Sequence of chain 3.A:
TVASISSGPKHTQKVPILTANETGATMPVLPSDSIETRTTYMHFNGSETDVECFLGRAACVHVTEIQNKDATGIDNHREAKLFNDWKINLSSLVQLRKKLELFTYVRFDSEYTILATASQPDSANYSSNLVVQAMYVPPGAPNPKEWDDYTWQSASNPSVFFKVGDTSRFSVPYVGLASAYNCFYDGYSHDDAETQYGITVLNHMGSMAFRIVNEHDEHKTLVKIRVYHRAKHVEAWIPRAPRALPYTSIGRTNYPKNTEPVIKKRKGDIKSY

This small molecule binds to this protein.
Small molecule (SMILES): COc1ccc(N2CCN(c3cccc(C)c3)CC2)nn1

Binding-site contacts:
Ligand atom C18 contacts residue TYR152 of chain 3.A at 3.8 Å (hydrophobic).
Ligand atom C13 contacts residue TYR128 of chain 3.A at 3.0 Å (hydrophobic).
Ligand atom C11 contacts residue ILE104 of chain 3.A at 3.5 Å (hydrophobic).
Ligand atom N5 contacts residue ASN219 of chain 3.A at 4.1 Å.
Ligand atom C10 contacts residue TYR128 of chain 3.A at 3.6 Å (hydrophobic).
Ligand atom N9 contacts residue TYR128 of chain 3.A at 4.1 Å.
Ligand atom C10 contacts residue LEU106 of chain 3.A at 4.0 Å (hydrophobic).
Ligand atom C17 contacts residue TYR128 of chain 3.A at 3.8 Å (hydrophobic).
Ligand atom N4 contacts residue ASN219 of chain 3.A at 4.0 Å.
Ligand atom C16 contacts residue ILE104 of chain 3.A at 3.7 Å (hydrophobic).
Ligand atom C7 contacts residue TYR197 of chain 3.A at 3.5 Å (hydrophobic).
Ligand atom C21 contacts residue ILE104 of chain 3.A at 3.5 Å (hydrophobic).
Ligand atom C18 contacts residue VAL188 of chain 3.A at 3.9 Å (hydrophobic).
Ligand atom C8 contacts residue PHE124 of chain 3.A at 3.6 Å (hydrophobic).
Ligand atom C8 contacts residue TYR197 of chain 3.A at 3.4 Å (hydrophobic).
Ligand atom C11 contacts residue MET221 of chain 3.A at 4.0 Å (hydrophobic).
Ligand atom C20 contacts residue VAL188 of chain 3.A at 3.7 Å (hydrophobic).
Ligand atom C14 contacts residue TYR128 of chain 3.A at 3.3 Å (hydrophobic).
Ligand atom C17 contacts residue ILE104 of chain 3.A at 3.8 Å (hydrophobic).
Ligand atom C14 contacts residue TYR197 of chain 3.A at 4.1 Å (hydrophobic).
Ligand atom C10 contacts residue MET221 of chain 3.A at 4.0 Å (hydrophobic).
Ligand atom C14 contacts residue SER126 of chain 3.A at 3.6 Å.
Ligand atom C11 contacts residue TYR128 of chain 3.A at 3.4 Å (hydrophobic).
Ligand atom N4 contacts residue DMS1 of chain 3.F at 3.6 Å (h-bond).
Ligand atom C7 contacts residue LEU106 of chain 3.A at 4.1 Å (hydrophobic).
Ligand atom C20 contacts residue VAL191 of chain 3.A at 3.5 Å (hydrophobic).
Ligand atom C1 contacts residue ASN198 of chain 3.A at 4.0 Å.
Ligand atom C15 contacts residue TYR128 of chain 3.A at 3.0 Å (hydrophobic).
Ligand atom C13 contacts residue SER126 of chain 3.A at 3.7 Å.
Ligand atom C10 contacts residue ILE104 of chain 3.A at 3.9 Å (hydrophobic).
Ligand atom C7 contacts residue PHE124 of chain 3.A at 3.8 Å (hydrophobic).
Ligand atom N12 contacts residue TYR128 of chain 3.A at 2.5 Å (h-bond).
Ligand atom C19 contacts residue VAL188 of chain 3.A at 3.5 Å (hydrophobic).
Ligand atom C21 contacts residue MET224 of chain 3.A at 4.0 Å (hydrophobic).
Ligand atom C16 contacts residue TYR128 of chain 3.A at 2.9 Å (hydrophobic).
Ligand atom C19 contacts residue TYR152 of chain 3.A at 3.9 Å (hydrophobic).
Ligand atom C13 contacts residue TYR197 of chain 3.A at 4.0 Å (hydrophobic).
Ligand atom C19 contacts residue VAL191 of chain 3.A at 4.0 Å (hydrophobic).
Ligand atom C1 contacts residue DMS1 of chain 3.F at 4.1 Å.
Ligand atom N5 contacts residue DMS1 of chain 3.F at 3.9 Å.